A protein and the small-molecule ligand that binds it are described below.
Small molecule (SMILES): O=C(NCCCN(CCCCN(CCCNC(=O)c1cccc(O)c1O)C(=O)c1cccc(O)c1O)C(=O)c1cccc(O)c1O)c1cccc(O)c1O

Sequence of chain 1.B:
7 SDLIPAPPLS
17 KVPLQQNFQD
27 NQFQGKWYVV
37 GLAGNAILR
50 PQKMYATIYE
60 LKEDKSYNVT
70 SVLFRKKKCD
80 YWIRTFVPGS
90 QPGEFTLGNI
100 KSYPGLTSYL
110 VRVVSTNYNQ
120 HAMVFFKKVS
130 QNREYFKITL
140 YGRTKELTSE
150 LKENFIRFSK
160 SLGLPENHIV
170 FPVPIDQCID

Binding-site contacts:
Ligand atom O8 contacts residue LYS136 of chain 1.B at 3.1 Å (salt-bridge).
Ligand atom C24 contacts residue TYR134 of chain 1.B at 3.6 Å (hydrophobic).
Ligand atom C27 contacts residue TYR108 of chain 1.B at 4.2 Å (hydrophobic).
Ligand atom O2 contacts residue LYS136 of chain 1.B at 4.4 Å.
Ligand atom C26 contacts residue LYS136 of chain 1.B at 4.1 Å.
Ligand atom C25 contacts residue LYS136 of chain 1.B at 3.8 Å.
Ligand atom C26 contacts residue LYS126 of chain 1.B at 4.4 Å.
Ligand atom C24 contacts residue PHE135 of chain 1.B at 4.0 Å (hydrophobic).
Ligand atom C10 contacts residue LYS127 of chain 1.B at 3.8 Å.
Ligand atom O9 contacts residue LYS127 of chain 1.B at 3.9 Å.
Ligand atom O9 contacts residue TYR108 of chain 1.B at 2.9 Å (h-bond).
Ligand atom C27 contacts residue TH1 of chain 1.K at 3.7 Å.
Ligand atom C27 contacts residue LYS136 of chain 1.B at 3.8 Å.
Ligand atom O2 contacts residue ALA42 of chain 1.B at 4.2 Å.
Ligand atom C24 contacts residue LYS136 of chain 1.B at 4.0 Å.
Ligand atom C26 contacts residue PHE125 of chain 1.B at 3.6 Å (hydrophobic).
Ligand atom C27 contacts residue PHE125 of chain 1.B at 4.2 Å (hydrophobic).
Ligand atom C25 contacts residue LYS127 of chain 1.B at 3.8 Å.
Ligand atom C25 contacts residue PHE135 of chain 1.B at 3.8 Å (hydrophobic).
Ligand atom C9 contacts residue LYS127 of chain 1.B at 4.5 Å.
Ligand atom O9 contacts residue LYS136 of chain 1.B at 3.7 Å.
Ligand atom C28 contacts residue LYS136 of chain 1.B at 3.5 Å.
Ligand atom C28 contacts residue TH1 of chain 1.K at 3.5 Å.
Ligand atom O9 contacts residue PHE125 of chain 1.B at 4.2 Å.
Ligand atom O9 contacts residue TH1 of chain 1.K at 3.1 Å.
Ligand atom O8 contacts residue TH1 of chain 1.K at 2.6 Å.
Ligand atom C27 contacts residue LYS127 of chain 1.B at 3.7 Å.
Ligand atom N2 contacts residue LYS127 of chain 1.B at 4.1 Å.
Ligand atom C10 contacts residue LYS136 of chain 1.B at 3.8 Å.
Ligand atom C26 contacts residue LYS127 of chain 1.B at 3.5 Å.
Ligand atom C9 contacts residue LYS136 of chain 1.B at 4.3 Å.
Ligand atom C28 contacts residue LYS127 of chain 1.B at 3.7 Å.
Ligand atom O8 contacts residue LYS127 of chain 1.B at 3.8 Å.
Ligand atom C25 contacts residue TYR134 of chain 1.B at 3.8 Å (hydrophobic).
Ligand atom C25 contacts residue PHE125 of chain 1.B at 4.1 Å (hydrophobic).
Ligand atom C24 contacts residue LYS127 of chain 1.B at 4.0 Å.
Ligand atom O2 contacts residue ILE43 of chain 1.B at 3.9 Å.